Binding-site contacts:
Ligand atom C2' contacts residue TYR113 of chain 1.A at 3.7 Å (hydrophobic).
Ligand atom C3' contacts residue TYR113 of chain 1.A at 4.0 Å (hydrophobic).
Ligand atom C5M contacts residue TYR113 of chain 1.A at 4.0 Å (hydrophobic).
Ligand atom O4P contacts residue ASP40 of chain 1.A at 2.9 Å (salt-bridge).
Ligand atom P2 contacts residue ARG35 of chain 1.A at 3.5 Å.
Ligand atom C4' contacts residue ARG87 of chain 1.A at 3.8 Å.
Ligand atom O4P contacts residue ARG35 of chain 1.A at 2.8 Å (salt-bridge).
Ligand atom P2 contacts residue ARG87 of chain 1.A at 4.0 Å.
Ligand atom O3' contacts residue LYS84 of chain 1.A at 2.9 Å (salt-bridge).
Ligand atom P1 contacts residue LYS84 of chain 1.A at 3.2 Å.
Ligand atom O2P contacts residue TYR85 of chain 1.A at 2.8 Å (h-bond).
Ligand atom O2 contacts residue ASP83 of chain 1.A at 3.5 Å.
Ligand atom O4P contacts residue CA1 of chain 1.B at 2.7 Å.
Ligand atom O1P contacts residue TYR85 of chain 1.A at 3.6 Å (h-bond).
Ligand atom O1P contacts residue LYS84 of chain 1.A at 2.7 Å (salt-bridge).
Ligand atom O5' contacts residue ARG35 of chain 1.A at 3.5 Å (salt-bridge).
Ligand atom O4 contacts residue TYR115 of chain 1.A at 3.9 Å.
Ligand atom C2 contacts residue ASP83 of chain 1.A at 3.8 Å.
Ligand atom N3 contacts residue TYR115 of chain 1.A at 3.3 Å.
Ligand atom C5' contacts residue TYR113 of chain 1.A at 3.3 Å (hydrophobic).
Ligand atom C2 contacts residue TYR115 of chain 1.A at 3.7 Å (hydrophobic).
Ligand atom O5P contacts residue CA1 of chain 1.B at 4.0 Å.
Ligand atom C5M contacts residue LEU36 of chain 1.A at 3.6 Å (hydrophobic).
Ligand atom C4 contacts residue LEU89 of chain 1.A at 3.8 Å (hydrophobic).
Ligand atom C5 contacts residue TYR113 of chain 1.A at 3.9 Å (hydrophobic).
Ligand atom P2 contacts residue CA1 of chain 1.B at 3.8 Å.
Ligand atom C5M contacts residue ARG35 of chain 1.A at 3.5 Å.
Ligand atom O4P contacts residue ASP21 of chain 1.A at 3.7 Å.
Ligand atom O4' contacts residue ARG87 of chain 1.A at 3.0 Å (salt-bridge).
Ligand atom C2' contacts residue TYR115 of chain 1.A at 4.0 Å (hydrophobic).
Ligand atom O5P contacts residue ARG35 of chain 1.A at 3.1 Å (salt-bridge).
Ligand atom O5' contacts residue ARG87 of chain 1.A at 3.2 Å (salt-bridge).
Ligand atom C4 contacts residue TYR115 of chain 1.A at 3.9 Å (hydrophobic).
Ligand atom O4 contacts residue LEU89 of chain 1.A at 3.8 Å.
Ligand atom O4 contacts residue LEU37 of chain 1.A at 3.9 Å.
Ligand atom O2 contacts residue TYR115 of chain 1.A at 4.0 Å.
Ligand atom P1 contacts residue TYR85 of chain 1.A at 3.6 Å.
Ligand atom O4' contacts residue ASP83 of chain 1.A at 4.0 Å.
Ligand atom O2P contacts residue LYS84 of chain 1.A at 3.4 Å (salt-bridge).
Ligand atom O5P contacts residue ARG87 of chain 1.A at 2.8 Å (salt-bridge).

The small molecule below binds the protein below.
Small molecule (SMILES): Cc1cn([C@H]2C[C@H](OP(=O)(O)O)[C@@H](COP(=O)(O)O)O2)c(=O)[nH]c1=O

Sequence of chain 1.A:
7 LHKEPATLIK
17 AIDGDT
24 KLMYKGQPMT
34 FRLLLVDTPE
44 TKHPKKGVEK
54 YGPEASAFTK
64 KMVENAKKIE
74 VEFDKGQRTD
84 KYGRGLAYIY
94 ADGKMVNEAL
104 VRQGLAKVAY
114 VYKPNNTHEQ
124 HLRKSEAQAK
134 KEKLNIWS